Binding-site contacts:
Ligand atom C2 contacts residue ASN89 of chain 1.A at 2.0 Å.
Ligand atom O6 contacts residue ASP88 of chain 1.A at 4.2 Å.
Ligand atom O5 contacts residue ASN89 of chain 1.A at 2.4 Å (h-bond).
Ligand atom O3 contacts residue ARG223 of chain 1.A at 2.8 Å (salt-bridge).
Ligand atom C8 contacts residue ALA137 of chain 1.A at 4.4 Å (hydrophobic).
Ligand atom C4 contacts residue ASN89 of chain 1.A at 4.0 Å.
Ligand atom C6 contacts residue ASP88 of chain 1.A at 4.3 Å.
Ligand atom O7 contacts residue GLU68 of chain 1.A at 4.5 Å.
Ligand atom C3 contacts residue ASN89 of chain 1.A at 3.5 Å.
Ligand atom O7 contacts residue ASN89 of chain 1.A at 2.9 Å (h-bond).
Ligand atom C7 contacts residue ASN66 of chain 1.A at 3.5 Å.
Ligand atom C7 contacts residue CYS92 of chain 1.A at 4.0 Å (hydrophobic).
Ligand atom C1 contacts residue GLU68 of chain 1.A at 4.1 Å.
Ligand atom N2 contacts residue ASN89 of chain 1.A at 2.5 Å (h-bond).
Ligand atom C2 contacts residue ARG223 of chain 1.A at 4.2 Å.
Ligand atom C8 contacts residue ARG223 of chain 1.A at 4.0 Å.
Ligand atom O5 contacts residue ASP88 of chain 1.A at 4.5 Å.
Ligand atom N2 contacts residue GLU68 of chain 1.A at 3.3 Å.
Ligand atom C2 contacts residue GLU68 of chain 1.A at 4.3 Å.
Ligand atom C5 contacts residue ASN89 of chain 1.A at 3.6 Å.
Ligand atom N2 contacts residue ARG223 of chain 1.A at 4.0 Å.
Ligand atom C8 contacts residue ASN66 of chain 1.A at 3.3 Å.
Ligand atom C7 contacts residue GLU68 of chain 1.A at 3.6 Å.
Ligand atom C8 contacts residue CYS92 of chain 1.A at 3.8 Å (hydrophobic).
Ligand atom O7 contacts residue CYS92 of chain 1.A at 3.5 Å.
Ligand atom C4 contacts residue ARG223 of chain 1.A at 4.1 Å.
Ligand atom O7 contacts residue ASN66 of chain 1.A at 2.9 Å (h-bond).
Ligand atom C7 contacts residue ARG223 of chain 1.A at 3.7 Å.
Ligand atom C8 contacts residue ASN89 of chain 1.A at 4.3 Å.
Ligand atom O3 contacts residue ASN89 of chain 1.A at 4.4 Å.
Ligand atom C8 contacts residue PRO139 of chain 1.A at 4.0 Å (hydrophobic).
Ligand atom C3 contacts residue ARG223 of chain 1.A at 3.9 Å.
Ligand atom C7 contacts residue ASN89 of chain 1.A at 3.0 Å.
Ligand atom C8 contacts residue GLU68 of chain 1.A at 3.6 Å.
Ligand atom C8 contacts residue PRO67 of chain 1.A at 4.5 Å (hydrophobic).
Ligand atom O7 contacts residue ARG223 of chain 1.A at 3.9 Å.
Ligand atom C1 contacts residue ASN89 of chain 1.A at 1.4 Å.
Ligand atom C8 contacts residue CYS138 of chain 1.A at 4.2 Å (hydrophobic).

Sequence of chain 1.A:
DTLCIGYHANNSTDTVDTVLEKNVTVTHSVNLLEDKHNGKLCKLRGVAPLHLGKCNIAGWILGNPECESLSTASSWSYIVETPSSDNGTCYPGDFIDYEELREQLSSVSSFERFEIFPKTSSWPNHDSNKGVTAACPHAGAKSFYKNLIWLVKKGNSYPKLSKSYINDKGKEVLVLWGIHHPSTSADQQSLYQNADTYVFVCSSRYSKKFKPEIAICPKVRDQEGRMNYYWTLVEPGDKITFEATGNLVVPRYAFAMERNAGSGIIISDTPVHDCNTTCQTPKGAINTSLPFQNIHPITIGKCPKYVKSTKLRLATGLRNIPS

This protein binds this small molecule.
Small molecule (SMILES): CC(=O)N[C@@H]1[C@@H](O)[C@H](O)[C@@H](CO)O[C@H]1O